Binding-site contacts:
Ligand atom C7 contacts residue ASN87 of chain 5.A at 3.1 Å.
Ligand atom C2 contacts residue ASN87 of chain 5.A at 2.4 Å.
Ligand atom C5 contacts residue LEU151 of chain 5.A at 4.1 Å (hydrophobic).
Ligand atom C8 contacts residue ASN87 of chain 5.A at 4.3 Å.
Ligand atom C4 contacts residue ASN87 of chain 5.A at 4.2 Å.
Ligand atom O4 contacts residue LEU151 of chain 5.A at 4.1 Å.
Ligand atom O7 contacts residue ASN87 of chain 5.A at 3.0 Å (h-bond).
Ligand atom O5 contacts residue ASN87 of chain 5.A at 2.4 Å (h-bond).
Ligand atom C6 contacts residue LEU91 of chain 5.A at 3.7 Å (hydrophobic).
Ligand atom C3 contacts residue ASN87 of chain 5.A at 3.8 Å.
Ligand atom N2 contacts residue ASN87 of chain 5.A at 2.8 Å (h-bond).
Ligand atom C5 contacts residue ASN87 of chain 5.A at 3.7 Å.
Ligand atom O6 contacts residue LEU91 of chain 5.A at 4.1 Å.
Ligand atom C6 contacts residue LEU151 of chain 5.A at 3.8 Å (hydrophobic).
Ligand atom O7 contacts residue ASP85 of chain 5.A at 3.4 Å (salt-bridge).
Ligand atom C1 contacts residue ASN87 of chain 5.A at 1.4 Å.
Ligand atom C1 contacts residue SER89 of chain 5.A at 4.5 Å.
Ligand atom C7 contacts residue ASP85 of chain 5.A at 4.4 Å.

Sequence of chain 5.A:
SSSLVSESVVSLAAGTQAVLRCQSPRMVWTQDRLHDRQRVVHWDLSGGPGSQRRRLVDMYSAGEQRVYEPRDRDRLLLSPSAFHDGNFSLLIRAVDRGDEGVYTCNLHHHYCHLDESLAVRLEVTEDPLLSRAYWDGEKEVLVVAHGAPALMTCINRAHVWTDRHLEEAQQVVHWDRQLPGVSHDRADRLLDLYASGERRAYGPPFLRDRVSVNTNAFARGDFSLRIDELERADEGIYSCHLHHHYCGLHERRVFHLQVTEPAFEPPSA

This small molecule binds to this protein.
Small molecule (SMILES): CC(=O)N[C@@H]1[C@@H](O)[C@H](O)[C@@H](CO)O[C@H]1O